Sequence of chain 1.A:
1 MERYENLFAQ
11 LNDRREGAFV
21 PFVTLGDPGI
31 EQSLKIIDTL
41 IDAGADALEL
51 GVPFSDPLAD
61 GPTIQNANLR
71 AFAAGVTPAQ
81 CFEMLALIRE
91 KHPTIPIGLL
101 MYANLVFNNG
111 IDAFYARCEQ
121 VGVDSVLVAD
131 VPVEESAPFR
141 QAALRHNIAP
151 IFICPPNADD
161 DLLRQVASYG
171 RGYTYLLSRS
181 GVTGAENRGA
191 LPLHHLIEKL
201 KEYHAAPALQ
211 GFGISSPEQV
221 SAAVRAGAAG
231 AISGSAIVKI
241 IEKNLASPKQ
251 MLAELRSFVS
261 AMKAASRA

The small molecule below binds the protein below.
Small molecule (SMILES): O=P(O)(O)OCCNS(=O)(=O)c1ccc(OC(F)(F)F)cc1

Sequence of chain 1.B:
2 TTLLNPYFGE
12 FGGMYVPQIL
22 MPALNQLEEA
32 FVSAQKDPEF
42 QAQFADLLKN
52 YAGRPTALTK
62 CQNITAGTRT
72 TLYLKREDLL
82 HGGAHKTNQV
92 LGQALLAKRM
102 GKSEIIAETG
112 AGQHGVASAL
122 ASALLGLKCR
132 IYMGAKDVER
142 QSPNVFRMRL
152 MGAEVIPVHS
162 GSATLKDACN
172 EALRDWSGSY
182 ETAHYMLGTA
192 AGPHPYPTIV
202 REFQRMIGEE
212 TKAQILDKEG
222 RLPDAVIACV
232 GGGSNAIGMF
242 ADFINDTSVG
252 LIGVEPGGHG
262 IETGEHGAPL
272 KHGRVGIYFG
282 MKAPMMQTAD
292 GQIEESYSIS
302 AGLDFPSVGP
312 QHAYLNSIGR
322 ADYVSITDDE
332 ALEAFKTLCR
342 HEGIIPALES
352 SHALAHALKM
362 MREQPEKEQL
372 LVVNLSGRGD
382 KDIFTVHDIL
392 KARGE

Binding-site contacts:
Ligand atom O19 contacts residue THR183 of chain 1.A at 3.7 Å.
Ligand atom O16 contacts residue PHE212 of chain 1.A at 3.7 Å.
Ligand atom C3 contacts residue TYR175 of chain 1.A at 3.4 Å (hydrophobic).
Ligand atom O7 contacts residue ALA129 of chain 1.A at 3.6 Å.
Ligand atom O18 contacts residue GLY234 of chain 1.A at 2.9 Å (h-bond).
Ligand atom C2 contacts residue PHE212 of chain 1.A at 3.6 Å (hydrophobic).
Ligand atom O19 contacts residue GLY184 of chain 1.A at 2.8 Å (h-bond).
Ligand atom C5 contacts residue THR183 of chain 1.A at 3.7 Å.
Ligand atom O7 contacts residue PHE212 of chain 1.A at 3.7 Å.
Ligand atom F11 contacts residue PRO18 of chain 1.B at 3.4 Å.
Ligand atom O19 contacts residue PHE212 of chain 1.A at 3.4 Å.
Ligand atom O22 contacts residue ILE232 of chain 1.A at 3.7 Å.
Ligand atom F9F contacts residue ALA129 of chain 1.A at 3.4 Å.
Ligand atom F9F contacts residue ILE153 of chain 1.A at 3.6 Å.
Ligand atom P17 contacts residue GLY213 of chain 1.A at 3.7 Å.
Ligand atom O20 contacts residue THR183 of chain 1.A at 3.5 Å.
Ligand atom C4 contacts residue LEU100 of chain 1.A at 3.5 Å (hydrophobic).
Ligand atom O22 contacts residue TYR175 of chain 1.A at 2.7 Å (h-bond).
Ligand atom C14 contacts residue TYR175 of chain 1.A at 3.4 Å (hydrophobic).
Ligand atom C6 contacts residue PHE212 of chain 1.A at 3.8 Å (hydrophobic).
Ligand atom O21 contacts residue GLU49 of chain 1.A at 3.4 Å.
Ligand atom F9F contacts residue LEU127 of chain 1.A at 3.5 Å.
Ligand atom O20 contacts residue SER235 of chain 1.A at 2.6 Å (h-bond).
Ligand atom C3 contacts residue LEU100 of chain 1.A at 3.8 Å (hydrophobic).
Ligand atom O20 contacts residue ILE64 of chain 1.A at 3.5 Å.
Ligand atom C14 contacts residue THR183 of chain 1.A at 3.6 Å.
Ligand atom O21 contacts residue PHE22 of chain 1.A at 3.2 Å.
Ligand atom O19 contacts residue GLY213 of chain 1.A at 2.7 Å (h-bond).
Ligand atom C1 contacts residue PHE212 of chain 1.A at 3.6 Å (hydrophobic).
Ligand atom O21 contacts residue LEU100 of chain 1.A at 3.3 Å.
Ligand atom F11 contacts residue ALA129 of chain 1.A at 3.3 Å.
Ligand atom C3 contacts residue LEU127 of chain 1.A at 3.7 Å (hydrophobic).
Ligand atom O16 contacts residue THR183 of chain 1.A at 3.7 Å.
Ligand atom O20 contacts residue GLY234 of chain 1.A at 3.7 Å.
Ligand atom S12 contacts residue TYR175 of chain 1.A at 3.7 Å.
Ligand atom O18 contacts residue SER235 of chain 1.A at 3.5 Å (h-bond).
Ligand atom O7 contacts residue ALA59 of chain 1.A at 3.4 Å.
Ligand atom O20 contacts residue GLY184 of chain 1.A at 3.6 Å.
Ligand atom C5 contacts residue LEU100 of chain 1.A at 3.6 Å (hydrophobic).
Ligand atom P17 contacts residue SER235 of chain 1.A at 3.7 Å.